Sequence of chain 1.C:
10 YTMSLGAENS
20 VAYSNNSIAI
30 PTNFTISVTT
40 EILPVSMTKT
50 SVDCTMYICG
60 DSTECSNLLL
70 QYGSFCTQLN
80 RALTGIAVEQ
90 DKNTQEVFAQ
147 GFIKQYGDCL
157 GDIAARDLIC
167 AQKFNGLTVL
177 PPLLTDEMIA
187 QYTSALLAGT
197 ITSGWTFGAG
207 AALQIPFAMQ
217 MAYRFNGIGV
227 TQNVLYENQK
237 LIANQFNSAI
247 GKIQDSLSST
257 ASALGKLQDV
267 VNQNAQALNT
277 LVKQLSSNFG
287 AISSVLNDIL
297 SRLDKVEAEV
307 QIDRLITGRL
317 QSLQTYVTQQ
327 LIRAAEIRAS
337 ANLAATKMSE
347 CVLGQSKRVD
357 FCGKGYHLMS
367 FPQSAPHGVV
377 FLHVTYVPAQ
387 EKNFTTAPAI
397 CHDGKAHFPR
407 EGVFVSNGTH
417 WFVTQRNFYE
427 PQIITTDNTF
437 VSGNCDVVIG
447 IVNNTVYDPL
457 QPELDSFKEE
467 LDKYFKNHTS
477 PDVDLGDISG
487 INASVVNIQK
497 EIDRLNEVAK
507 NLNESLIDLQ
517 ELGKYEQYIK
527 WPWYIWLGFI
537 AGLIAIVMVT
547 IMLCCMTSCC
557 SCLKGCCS

A protein and the small-molecule ligand that binds it are described below.
Small molecule (SMILES): CC(=O)N[C@@H]1[C@@H](O)[C@H](O)[C@@H](CO)O[C@H]1O

Sequence of chain 1.A:
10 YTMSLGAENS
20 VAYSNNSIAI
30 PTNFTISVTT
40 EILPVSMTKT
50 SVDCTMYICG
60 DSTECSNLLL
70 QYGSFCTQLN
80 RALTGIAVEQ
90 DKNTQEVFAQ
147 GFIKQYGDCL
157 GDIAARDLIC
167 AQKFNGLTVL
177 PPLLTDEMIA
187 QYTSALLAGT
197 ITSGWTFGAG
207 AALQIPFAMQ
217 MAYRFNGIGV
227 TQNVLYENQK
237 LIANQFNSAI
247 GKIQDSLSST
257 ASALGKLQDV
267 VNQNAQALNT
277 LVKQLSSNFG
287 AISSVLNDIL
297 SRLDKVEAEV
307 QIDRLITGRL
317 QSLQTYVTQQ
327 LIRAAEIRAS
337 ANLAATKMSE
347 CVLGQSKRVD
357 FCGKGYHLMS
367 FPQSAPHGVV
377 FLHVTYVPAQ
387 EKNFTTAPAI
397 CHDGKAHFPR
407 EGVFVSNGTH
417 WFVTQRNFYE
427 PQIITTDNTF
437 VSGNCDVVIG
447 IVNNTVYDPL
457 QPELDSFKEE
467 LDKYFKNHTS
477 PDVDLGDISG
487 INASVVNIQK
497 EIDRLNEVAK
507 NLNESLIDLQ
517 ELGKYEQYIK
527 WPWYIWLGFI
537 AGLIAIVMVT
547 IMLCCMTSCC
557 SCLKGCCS

Binding-site contacts:
Ligand atom O5 contacts residue ASN32 of chain 1.A at 2.5 Å (h-bond).
Ligand atom C1 contacts residue VAL437 of chain 1.C at 4.3 Å (hydrophobic).
Ligand atom C7 contacts residue THR31 of chain 1.A at 4.1 Å.
Ligand atom C6 contacts residue GLY439 of chain 1.C at 3.8 Å.
Ligand atom C3 contacts residue ASN32 of chain 1.A at 3.8 Å.
Ligand atom C4 contacts residue ASN32 of chain 1.A at 4.3 Å.
Ligand atom C7 contacts residue ASN32 of chain 1.A at 3.4 Å.
Ligand atom N2 contacts residue ASN32 of chain 1.A at 2.9 Å (h-bond).
Ligand atom O4 contacts residue LYS401 of chain 1.C at 3.5 Å.
Ligand atom O7 contacts residue ASN32 of chain 1.A at 3.6 Å.
Ligand atom C5 contacts residue ASN32 of chain 1.A at 3.7 Å.
Ligand atom C1 contacts residue ASN32 of chain 1.A at 1.4 Å.
Ligand atom C3 contacts residue VAL437 of chain 1.C at 4.5 Å (hydrophobic).
Ligand atom C2 contacts residue ASN32 of chain 1.A at 2.5 Å.
Ligand atom C5 contacts residue GLY439 of chain 1.C at 4.1 Å.
Ligand atom C8 contacts residue PHE424 of chain 1.A at 3.7 Å (hydrophobic).
Ligand atom C5 contacts residue VAL437 of chain 1.C at 4.5 Å (hydrophobic).
Ligand atom C6 contacts residue LYS401 of chain 1.C at 4.5 Å.
Ligand atom C8 contacts residue ASN32 of chain 1.A at 4.5 Å.
Ligand atom C8 contacts residue THR31 of chain 1.A at 3.5 Å.